Binding-site contacts:
Ligand atom C4 contacts residue VAL9 of chain 1.A at 3.4 Å (hydrophobic).
Ligand atom C7 contacts residue LEU25 of chain 1.A at 3.5 Å (hydrophobic).
Ligand atom C15 contacts residue PHE36 of chain 1.A at 3.6 Å (hydrophobic).
Ligand atom N3 contacts residue PHE36 of chain 1.A at 3.7 Å.
Ligand atom N1 contacts residue ASP32 of chain 1.A at 2.8 Å (salt-bridge).
Ligand atom CT contacts residue ARG70 of chain 1.A at 3.3 Å.
Ligand atom N3 contacts residue VAL10 of chain 1.A at 3.3 Å (h-bond).
Ligand atom NA4 contacts residue NDP1 of chain 1.F at 3.7 Å.
Ligand atom C4 contacts residue NDP1 of chain 1.F at 3.3 Å.
Ligand atom N contacts residue LEU67 of chain 1.A at 3.7 Å.
Ligand atom N1 contacts residue ALA11 of chain 1.A at 3.4 Å.
Ligand atom C8A contacts residue NDP1 of chain 1.F at 3.6 Å.
Ligand atom O2 contacts residue ARG70 of chain 1.A at 2.9 Å (salt-bridge).
Ligand atom C8A contacts residue ASP32 of chain 1.A at 3.5 Å.
Ligand atom C2 contacts residue VAL10 of chain 1.A at 3.6 Å (hydrophobic).
Ligand atom C16 contacts residue PHE36 of chain 1.A at 3.4 Å (hydrophobic).
Ligand atom C12 contacts residue LEU33 of chain 1.A at 3.6 Å (hydrophobic).
Ligand atom N5 contacts residue NDP1 of chain 1.F at 3.4 Å (h-bond).
Ligand atom O1 contacts residue ARG70 of chain 1.A at 2.8 Å (salt-bridge).
Ligand atom C2 contacts residue ASP32 of chain 1.A at 3.6 Å.
Ligand atom C14 contacts residue ILE62 of chain 1.A at 3.5 Å (hydrophobic).
Ligand atom N3 contacts residue VAL9 of chain 1.A at 3.2 Å.
Ligand atom C13 contacts residue ILE62 of chain 1.A at 3.7 Å (hydrophobic).
Ligand atom C6 contacts residue NDP1 of chain 1.F at 3.7 Å.
Ligand atom NA4 contacts residue PHE36 of chain 1.A at 3.4 Å.
Ligand atom NA4 contacts residue VAL9 of chain 1.A at 2.6 Å (h-bond).
Ligand atom NA2 contacts residue THR134 of chain 1.A at 3.1 Å (h-bond).
Ligand atom C9 contacts residue NDP1 of chain 1.F at 3.7 Å.
Ligand atom N8 contacts residue ASP32 of chain 1.A at 3.2 Å (salt-bridge).
Ligand atom NA4 contacts residue TYR119 of chain 1.A at 3.7 Å.
Ligand atom C2 contacts residue ALA11 of chain 1.A at 3.6 Å (hydrophobic).
Ligand atom NA4 contacts residue CYS113 of chain 1.A at 2.8 Å (h-bond).
Ligand atom NA2 contacts residue ASP32 of chain 1.A at 3.0 Å (salt-bridge).
Ligand atom NA2 contacts residue VAL10 of chain 1.A at 3.3 Å (h-bond).
Ligand atom CM contacts residue THR58 of chain 1.A at 3.5 Å.
Ligand atom C4A contacts residue NDP1 of chain 1.F at 3.1 Å.
Ligand atom C4 contacts residue PHE36 of chain 1.A at 3.4 Å (hydrophobic).
Ligand atom O2 contacts residue SER37 of chain 1.A at 3.2 Å (h-bond).
Ligand atom O1 contacts residue SER37 of chain 1.A at 3.3 Å.
Ligand atom CT contacts residue SER37 of chain 1.A at 3.5 Å.

The small molecule below binds the protein below.
Small molecule (SMILES): CN(Cc1cnc2nc(N)nc(N)c2n1)c1ccc(C(=O)N[C@@H](CCC(=O)O)C(=O)O)cc1

Sequence of chain 1.A:
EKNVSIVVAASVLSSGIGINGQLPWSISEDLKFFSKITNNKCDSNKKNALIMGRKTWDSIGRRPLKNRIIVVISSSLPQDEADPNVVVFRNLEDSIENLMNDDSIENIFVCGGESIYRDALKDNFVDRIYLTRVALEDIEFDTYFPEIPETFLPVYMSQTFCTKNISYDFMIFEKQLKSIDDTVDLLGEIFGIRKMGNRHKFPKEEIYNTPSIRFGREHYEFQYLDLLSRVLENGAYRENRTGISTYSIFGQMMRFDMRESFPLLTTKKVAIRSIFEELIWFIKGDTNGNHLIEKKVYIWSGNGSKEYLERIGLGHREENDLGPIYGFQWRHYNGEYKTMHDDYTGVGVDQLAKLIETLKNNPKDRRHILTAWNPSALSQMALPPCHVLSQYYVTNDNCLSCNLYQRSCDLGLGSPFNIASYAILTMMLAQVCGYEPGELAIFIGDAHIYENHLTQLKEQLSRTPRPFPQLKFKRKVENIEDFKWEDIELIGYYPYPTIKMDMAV